This protein binds this small molecule.
Small molecule (SMILES): CC(=O)N[C@@H]1[C@@H](O)[C@H](O[C@@H]2O[C@H](CO[C@]3(C(=O)O)C[C@H](O)[C@@H](NC(C)=O)[C@H]([C@H](O)[C@H](O)CO)O3)[C@H](O)[C@H](O)[C@H]2O)[C@@H](CO)O[C@H]1O

Sequence of chain 33.C:
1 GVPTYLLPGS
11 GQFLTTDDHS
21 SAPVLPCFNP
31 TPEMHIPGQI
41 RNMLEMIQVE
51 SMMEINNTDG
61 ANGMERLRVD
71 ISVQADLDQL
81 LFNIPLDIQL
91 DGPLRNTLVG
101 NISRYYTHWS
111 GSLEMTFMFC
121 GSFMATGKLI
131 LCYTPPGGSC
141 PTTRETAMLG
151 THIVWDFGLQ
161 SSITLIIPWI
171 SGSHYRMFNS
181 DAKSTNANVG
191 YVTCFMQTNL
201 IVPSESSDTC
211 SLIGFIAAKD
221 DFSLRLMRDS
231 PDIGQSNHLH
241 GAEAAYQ

Sequence of chain 33.A:
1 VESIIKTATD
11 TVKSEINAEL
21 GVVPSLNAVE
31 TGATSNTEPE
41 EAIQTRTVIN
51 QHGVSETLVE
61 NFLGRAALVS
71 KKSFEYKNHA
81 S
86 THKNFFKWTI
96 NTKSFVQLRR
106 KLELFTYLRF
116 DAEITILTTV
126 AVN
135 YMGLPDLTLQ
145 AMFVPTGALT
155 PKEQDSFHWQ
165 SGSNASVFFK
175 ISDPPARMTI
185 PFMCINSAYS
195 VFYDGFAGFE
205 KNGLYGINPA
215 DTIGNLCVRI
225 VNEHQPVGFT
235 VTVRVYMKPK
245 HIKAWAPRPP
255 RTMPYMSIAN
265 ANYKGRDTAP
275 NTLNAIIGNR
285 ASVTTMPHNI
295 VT

Binding-site contacts:
Ligand atom N5 contacts residue PRO231 of chain 33.C at 2.9 Å (h-bond).
Ligand atom C3 contacts residue ASP232 of chain 33.C at 4.1 Å.
Ligand atom C3 contacts residue PRO274 of chain 33.A at 3.8 Å (hydrophobic).
Ligand atom C4 contacts residue ASP91 of chain 33.C at 3.3 Å.
Ligand atom C5 contacts residue PRO274 of chain 33.A at 3.9 Å (hydrophobic).
Ligand atom O10 contacts residue ASN275 of chain 33.A at 2.9 Å (h-bond).
Ligand atom C5 contacts residue PRO231 of chain 33.C at 3.6 Å (hydrophobic).
Ligand atom C11 contacts residue ASP232 of chain 33.C at 3.8 Å.
Ligand atom C5 contacts residue ASN275 of chain 33.A at 3.5 Å.
Ligand atom O7 contacts residue PRO274 of chain 33.A at 3.4 Å.
Ligand atom C6 contacts residue ASP91 of chain 33.C at 3.9 Å.
Ligand atom C4 contacts residue ARG104 of chain 33.C at 4.0 Å.
Ligand atom C3 contacts residue ARG104 of chain 33.C at 3.9 Å.
Ligand atom C4 contacts residue PRO231 of chain 33.C at 3.4 Å (hydrophobic).
Ligand atom O3 contacts residue ASP91 of chain 33.C at 4.0 Å.
Ligand atom O4 contacts residue ASP232 of chain 33.C at 2.8 Å (salt-bridge).
Ligand atom O4 contacts residue ARG95 of chain 33.C at 3.6 Å.
Ligand atom O3 contacts residue PRO274 of chain 33.A at 3.9 Å.
Ligand atom O4 contacts residue PRO231 of chain 33.C at 3.8 Å.
Ligand atom C4 contacts residue ASN275 of chain 33.A at 3.8 Å.
Ligand atom C10 contacts residue PRO231 of chain 33.C at 3.9 Å (hydrophobic).
Ligand atom N5 contacts residue ASN275 of chain 33.A at 3.5 Å (h-bond).
Ligand atom O3 contacts residue GLY282 of chain 33.A at 3.4 Å.
Ligand atom O1B contacts residue ARG104 of chain 33.C at 2.8 Å (salt-bridge).
Ligand atom C6 contacts residue PRO231 of chain 33.C at 4.0 Å (hydrophobic).
Ligand atom O6 contacts residue ASP91 of chain 33.C at 3.3 Å.
Ligand atom O4 contacts residue ASP91 of chain 33.C at 2.8 Å (salt-bridge).
Ligand atom C11 contacts residue PRO231 of chain 33.C at 4.0 Å (hydrophobic).
Ligand atom C10 contacts residue ASN275 of chain 33.A at 3.2 Å.
Ligand atom C3 contacts residue PRO274 of chain 33.A at 4.1 Å (hydrophobic).
Ligand atom C1 contacts residue ARG104 of chain 33.C at 3.7 Å.
Ligand atom C11 contacts residue GLY234 of chain 33.C at 3.9 Å.
Ligand atom C3 contacts residue ARG95 of chain 33.C at 3.9 Å.
Ligand atom O10 contacts residue ARG270 of chain 33.A at 4.0 Å.
Ligand atom C11 contacts residue ILE233 of chain 33.C at 3.8 Å (hydrophobic).
Ligand atom C4 contacts residue ASP232 of chain 33.C at 3.5 Å.
Ligand atom O4 contacts residue ASN275 of chain 33.A at 3.0 Å (h-bond).
Ligand atom O7 contacts residue SER180 of chain 33.C at 3.7 Å.
Ligand atom O6 contacts residue PRO274 of chain 33.A at 3.7 Å.
Ligand atom C4 contacts residue PRO274 of chain 33.A at 4.0 Å (hydrophobic).